Binding-site contacts:
Ligand atom OXT contacts residue HIS491 of chain 1.A at 4.3 Å.
Ligand atom O contacts residue TYR498 of chain 1.A at 2.7 Å (h-bond).
Ligand atom CA contacts residue GLN259 of chain 1.A at 4.3 Å.
Ligand atom CD contacts residue LYS1 of chain 1.Q at 2.5 Å.
Ligand atom OXT contacts residue GLN259 of chain 1.A at 3.4 Å (h-bond).
Ligand atom CD contacts residue TYR501 of chain 1.A at 3.8 Å (hydrophobic).
Ligand atom CA contacts residue LYS1 of chain 1.Q at 2.5 Å.
Ligand atom O contacts residue HIS491 of chain 1.A at 3.2 Å.
Ligand atom N contacts residue TYR501 of chain 1.A at 3.6 Å.
Ligand atom CB contacts residue TYR498 of chain 1.A at 3.7 Å (hydrophobic).
Ligand atom O contacts residue LYS489 of chain 1.A at 2.6 Å (salt-bridge).
Ligand atom CB contacts residue PHE435 of chain 1.A at 3.9 Å (hydrophobic).
Ligand atom C contacts residue LYS1 of chain 1.Q at 3.1 Å.
Ligand atom CG contacts residue TYR501 of chain 1.A at 4.2 Å (hydrophobic).
Ligand atom C contacts residue GLN259 of chain 1.A at 3.3 Å.
Ligand atom CA contacts residue TYR501 of chain 1.A at 3.6 Å (hydrophobic).
Ligand atom CB contacts residue GLN259 of chain 1.A at 4.0 Å.
Ligand atom CG contacts residue LYS1 of chain 1.Q at 3.7 Å.
Ligand atom N contacts residue LYS1 of chain 1.Q at 1.4 Å.
Ligand atom CA contacts residue TYR498 of chain 1.A at 3.9 Å (hydrophobic).
Ligand atom CA contacts residue HIS491 of chain 1.A at 4.1 Å.
Ligand atom CD contacts residue HIS361 of chain 1.A at 3.8 Å.
Ligand atom C contacts residue HIS331 of chain 1.A at 4.3 Å.
Ligand atom C contacts residue HIS491 of chain 1.A at 3.6 Å.
Ligand atom O contacts residue HIS331 of chain 1.A at 4.5 Å.
Ligand atom CB contacts residue TYR501 of chain 1.A at 3.6 Å (hydrophobic).
Ligand atom O contacts residue GLN259 of chain 1.A at 3.1 Å (h-bond).
Ligand atom CB contacts residue LYS1 of chain 1.Q at 3.7 Å.
Ligand atom OXT contacts residue LYS489 of chain 1.A at 3.8 Å.
Ligand atom O contacts residue LYS1 of chain 1.Q at 3.9 Å.
Ligand atom C contacts residue TYR498 of chain 1.A at 3.5 Å (hydrophobic).
Ligand atom OXT contacts residue LYS1 of chain 1.Q at 3.1 Å.
Ligand atom OXT contacts residue HIS331 of chain 1.A at 3.9 Å.
Ligand atom C contacts residue LYS489 of chain 1.A at 3.6 Å.

This small molecule binds to this protein.
Small molecule (SMILES): O=C(O)[C@@H]1CCCN1

Sequence of chain 1.A:
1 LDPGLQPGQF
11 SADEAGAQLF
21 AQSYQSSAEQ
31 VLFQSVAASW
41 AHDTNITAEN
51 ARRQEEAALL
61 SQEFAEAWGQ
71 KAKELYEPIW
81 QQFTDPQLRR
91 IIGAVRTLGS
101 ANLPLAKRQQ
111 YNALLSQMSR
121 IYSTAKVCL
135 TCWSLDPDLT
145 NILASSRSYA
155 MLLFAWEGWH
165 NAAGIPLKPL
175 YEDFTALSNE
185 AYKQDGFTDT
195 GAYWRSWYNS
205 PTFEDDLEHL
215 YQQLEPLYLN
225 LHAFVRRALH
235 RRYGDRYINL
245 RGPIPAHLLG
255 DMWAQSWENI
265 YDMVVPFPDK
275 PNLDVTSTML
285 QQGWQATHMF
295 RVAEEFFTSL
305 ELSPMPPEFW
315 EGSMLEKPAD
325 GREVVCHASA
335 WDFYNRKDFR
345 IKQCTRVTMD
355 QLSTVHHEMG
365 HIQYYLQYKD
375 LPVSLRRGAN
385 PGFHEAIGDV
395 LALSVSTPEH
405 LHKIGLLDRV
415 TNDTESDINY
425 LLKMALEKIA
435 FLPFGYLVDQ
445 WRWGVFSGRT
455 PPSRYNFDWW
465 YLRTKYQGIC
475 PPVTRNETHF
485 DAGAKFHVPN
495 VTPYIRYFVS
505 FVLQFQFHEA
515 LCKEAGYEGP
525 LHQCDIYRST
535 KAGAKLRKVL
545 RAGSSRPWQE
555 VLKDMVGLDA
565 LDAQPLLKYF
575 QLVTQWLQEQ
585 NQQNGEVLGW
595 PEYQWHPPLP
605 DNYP